Sequence of chain 2.A:
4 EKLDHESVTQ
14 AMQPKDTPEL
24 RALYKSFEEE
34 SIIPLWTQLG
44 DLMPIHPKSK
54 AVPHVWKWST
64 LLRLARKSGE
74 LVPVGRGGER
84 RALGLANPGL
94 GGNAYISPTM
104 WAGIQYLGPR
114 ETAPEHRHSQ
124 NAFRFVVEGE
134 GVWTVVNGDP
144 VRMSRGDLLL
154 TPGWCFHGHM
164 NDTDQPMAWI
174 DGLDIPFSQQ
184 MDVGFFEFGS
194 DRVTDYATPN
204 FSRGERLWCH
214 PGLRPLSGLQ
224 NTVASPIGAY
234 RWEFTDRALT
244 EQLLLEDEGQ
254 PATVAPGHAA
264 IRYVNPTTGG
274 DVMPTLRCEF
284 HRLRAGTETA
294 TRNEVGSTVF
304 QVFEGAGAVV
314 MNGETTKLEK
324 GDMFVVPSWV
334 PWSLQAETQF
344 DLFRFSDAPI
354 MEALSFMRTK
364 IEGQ

This small molecule binds to this protein.
Small molecule (SMILES): O=C(O)c1ccccc1O

Sequence of chain 1.A:
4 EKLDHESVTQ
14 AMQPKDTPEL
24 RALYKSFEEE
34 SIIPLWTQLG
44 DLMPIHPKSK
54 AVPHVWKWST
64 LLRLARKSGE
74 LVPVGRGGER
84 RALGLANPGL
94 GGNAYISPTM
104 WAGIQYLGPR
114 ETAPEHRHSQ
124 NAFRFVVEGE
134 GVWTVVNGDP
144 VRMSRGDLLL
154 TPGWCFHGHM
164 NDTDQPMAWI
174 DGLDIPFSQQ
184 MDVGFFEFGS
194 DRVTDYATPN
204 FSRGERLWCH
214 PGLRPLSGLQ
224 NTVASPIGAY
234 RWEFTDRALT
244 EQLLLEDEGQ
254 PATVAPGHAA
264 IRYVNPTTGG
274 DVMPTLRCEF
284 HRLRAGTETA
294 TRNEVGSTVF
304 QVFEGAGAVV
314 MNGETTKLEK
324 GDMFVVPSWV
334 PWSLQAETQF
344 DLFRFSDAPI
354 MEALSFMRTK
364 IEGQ

Binding-site contacts:
Ligand atom C2 contacts residue LEU176 of chain 2.A at 3.9 Å (hydrophobic).
Ligand atom O2 contacts residue FE21 of chain 2.B at 1.9 Å.
Ligand atom C1' contacts residue HIS162 of chain 2.A at 3.7 Å.
Ligand atom O2' contacts residue HIS160 of chain 2.A at 2.9 Å (h-bond).
Ligand atom O2 contacts residue HIS121 of chain 2.A at 3.0 Å (h-bond).
Ligand atom C3 contacts residue LEU38 of chain 1.A at 3.8 Å (hydrophobic).
Ligand atom O1' contacts residue HIS162 of chain 2.A at 2.8 Å (h-bond).
Ligand atom C1' contacts residue ARG127 of chain 2.A at 3.3 Å.
Ligand atom C5 contacts residue LEU176 of chain 2.A at 3.7 Å (hydrophobic).
Ligand atom C6 contacts residue GLN108 of chain 2.A at 3.6 Å.
Ligand atom C5 contacts residue ASP174 of chain 2.A at 3.7 Å.
Ligand atom O1' contacts residue ARG83 of chain 2.A at 3.0 Å (salt-bridge).
Ligand atom C5 contacts residue ALA85 of chain 2.A at 3.9 Å (hydrophobic).
Ligand atom C1 contacts residue ARG127 of chain 2.A at 3.7 Å.
Ligand atom C2 contacts residue FE21 of chain 2.B at 3.1 Å.
Ligand atom C3 contacts residue LEU176 of chain 2.A at 3.6 Å (hydrophobic).
Ligand atom C4 contacts residue ILE178 of chain 2.A at 3.9 Å (hydrophobic).
Ligand atom C4 contacts residue LEU38 of chain 1.A at 3.7 Å (hydrophobic).
Ligand atom O1' contacts residue ARG127 of chain 2.A at 3.4 Å (salt-bridge).
Ligand atom O2 contacts residue HIS119 of chain 2.A at 3.4 Å.
Ligand atom C1' contacts residue GLN108 of chain 2.A at 4.0 Å.
Ligand atom C1 contacts residue FE21 of chain 2.B at 3.6 Å.
Ligand atom O1' contacts residue GLN108 of chain 2.A at 3.0 Å (h-bond).
Ligand atom O2 contacts residue HIS160 of chain 2.A at 4.0 Å.
Ligand atom O2' contacts residue ARG127 of chain 2.A at 3.1 Å (salt-bridge).
Ligand atom C1 contacts residue ARG83 of chain 2.A at 3.7 Å.
Ligand atom O2' contacts residue FE21 of chain 2.B at 2.1 Å.
Ligand atom C6 contacts residue ASP174 of chain 2.A at 3.5 Å.
Ligand atom C1' contacts residue ARG83 of chain 2.A at 3.1 Å.
Ligand atom C4 contacts residue LEU176 of chain 2.A at 3.5 Å (hydrophobic).
Ligand atom C3 contacts residue ILE178 of chain 2.A at 3.9 Å (hydrophobic).
Ligand atom C5 contacts residue TRP104 of chain 2.A at 3.8 Å (hydrophobic).
Ligand atom C5 contacts residue LEU38 of chain 1.A at 4.1 Å (hydrophobic).
Ligand atom C6 contacts residue ARG127 of chain 2.A at 3.8 Å.
Ligand atom C4 contacts residue TRP104 of chain 2.A at 4.0 Å (hydrophobic).
Ligand atom O2' contacts residue ARG83 of chain 2.A at 3.0 Å (salt-bridge).
Ligand atom C1' contacts residue FE21 of chain 2.B at 3.2 Å.
Ligand atom O2' contacts residue HIS162 of chain 2.A at 3.9 Å.
Ligand atom O2' contacts residue HIS119 of chain 2.A at 3.5 Å.
Ligand atom C3 contacts residue MET46 of chain 1.A at 3.9 Å (hydrophobic).